Sequence of chain 1.P:
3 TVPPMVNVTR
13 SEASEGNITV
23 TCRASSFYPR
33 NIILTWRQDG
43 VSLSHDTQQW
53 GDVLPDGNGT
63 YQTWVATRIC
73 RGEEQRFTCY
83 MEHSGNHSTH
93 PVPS

Binding-site contacts:
Ligand atom C2 contacts residue ASN19 of chain 1.P at 2.5 Å.
Ligand atom N2 contacts residue ASN19 of chain 1.P at 3.1 Å (h-bond).
Ligand atom C6 contacts residue ARG56 of chain 1.Q at 3.7 Å.
Ligand atom C8 contacts residue GLU17 of chain 1.P at 3.8 Å.
Ligand atom C7 contacts residue ASN19 of chain 1.P at 3.5 Å.
Ligand atom C3 contacts residue ASN19 of chain 1.P at 3.8 Å.
Ligand atom C6 contacts residue ARG70 of chain 1.P at 3.7 Å.
Ligand atom O5 contacts residue ARG70 of chain 1.P at 4.2 Å.
Ligand atom O4 contacts residue ARG56 of chain 1.Q at 3.8 Å.
Ligand atom C5 contacts residue ASN19 of chain 1.P at 3.5 Å.
Ligand atom O5 contacts residue ASN19 of chain 1.P at 2.2 Å (h-bond).
Ligand atom C1 contacts residue ASN19 of chain 1.P at 1.4 Å.
Ligand atom O6 contacts residue ARG56 of chain 1.Q at 3.3 Å.
Ligand atom O6 contacts residue ARG70 of chain 1.P at 3.0 Å (salt-bridge).
Ligand atom O7 contacts residue GLU17 of chain 1.P at 4.2 Å.
Ligand atom C4 contacts residue ASN19 of chain 1.P at 4.1 Å.
Ligand atom O7 contacts residue ASN19 of chain 1.P at 3.5 Å (h-bond).
Ligand atom C7 contacts residue GLU17 of chain 1.P at 4.2 Å.

A small-molecule ligand and the protein it binds are described below.
Small molecule (SMILES): CC(=O)N[C@@H]1[C@@H](O)[C@H](O)[C@@H](CO)O[C@H]1O

Sequence of chain 1.Q:
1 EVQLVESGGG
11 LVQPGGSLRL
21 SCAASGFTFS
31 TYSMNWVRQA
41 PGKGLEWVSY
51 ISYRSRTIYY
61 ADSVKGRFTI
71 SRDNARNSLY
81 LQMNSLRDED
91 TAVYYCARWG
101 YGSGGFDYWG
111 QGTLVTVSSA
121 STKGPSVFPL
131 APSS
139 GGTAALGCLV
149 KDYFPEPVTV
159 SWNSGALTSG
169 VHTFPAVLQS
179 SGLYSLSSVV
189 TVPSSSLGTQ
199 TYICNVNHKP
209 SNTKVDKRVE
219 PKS